Sequence of chain 1.D:
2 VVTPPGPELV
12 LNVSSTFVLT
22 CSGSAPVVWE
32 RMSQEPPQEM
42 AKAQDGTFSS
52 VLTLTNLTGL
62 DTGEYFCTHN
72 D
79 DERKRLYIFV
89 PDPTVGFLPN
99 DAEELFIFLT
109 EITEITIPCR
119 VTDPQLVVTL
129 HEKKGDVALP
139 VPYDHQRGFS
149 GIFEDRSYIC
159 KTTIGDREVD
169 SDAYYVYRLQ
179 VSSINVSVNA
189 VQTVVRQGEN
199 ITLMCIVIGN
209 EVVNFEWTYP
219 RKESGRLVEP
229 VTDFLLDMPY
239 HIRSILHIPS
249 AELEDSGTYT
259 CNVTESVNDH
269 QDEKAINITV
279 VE

Binding-site contacts:
Ligand atom O4 contacts residue ASN13 of chain 1.D at 3.8 Å.
Ligand atom N2 contacts residue ASN13 of chain 1.D at 2.5 Å (h-bond).
Ligand atom O3 contacts residue ASN13 of chain 1.D at 4.4 Å.
Ligand atom O6 contacts residue SER16 of chain 1.D at 3.6 Å.
Ligand atom C2 contacts residue ASN13 of chain 1.D at 2.5 Å.
Ligand atom C5 contacts residue ASN13 of chain 1.D at 2.9 Å.
Ligand atom C7 contacts residue ASN13 of chain 1.D at 3.3 Å.
Ligand atom C1 contacts residue ASN13 of chain 1.D at 1.4 Å.
Ligand atom C3 contacts residue ASN13 of chain 1.D at 3.6 Å.
Ligand atom C4 contacts residue ASN13 of chain 1.D at 3.6 Å.
Ligand atom O6 contacts residue ASN13 of chain 1.D at 4.0 Å.
Ligand atom C6 contacts residue ASN13 of chain 1.D at 4.2 Å.
Ligand atom C8 contacts residue ASN13 of chain 1.D at 3.3 Å.
Ligand atom O5 contacts residue ASN13 of chain 1.D at 2.4 Å (h-bond).

This protein binds this small molecule.
Small molecule (SMILES): CC(=O)N[C@@H]1[C@@H](O)[C@H](O)[C@@H](CO)O[C@H]1O